Sequence of chain 1.D:
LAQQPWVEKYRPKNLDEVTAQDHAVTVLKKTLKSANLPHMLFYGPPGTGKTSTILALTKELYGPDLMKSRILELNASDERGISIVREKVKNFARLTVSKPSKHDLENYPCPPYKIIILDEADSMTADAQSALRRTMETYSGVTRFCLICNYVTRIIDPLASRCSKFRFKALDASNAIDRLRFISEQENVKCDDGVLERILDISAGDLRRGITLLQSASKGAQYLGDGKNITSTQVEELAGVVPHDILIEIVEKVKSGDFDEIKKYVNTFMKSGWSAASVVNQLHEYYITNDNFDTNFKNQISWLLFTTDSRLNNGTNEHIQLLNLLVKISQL

Binding-site contacts:
Ligand atom O1B contacts residue THR69 of chain 1.D at 3.1 Å (h-bond).
Ligand atom O3B contacts residue GLY68 of chain 1.D at 3.3 Å (h-bond).
Ligand atom O1B contacts residue LYS71 of chain 1.D at 2.6 Å (salt-bridge).
Ligand atom O2G contacts residue ARG155 of chain 1.E at 3.0 Å (salt-bridge).
Ligand atom O3' contacts residue VAL28 of chain 1.D at 2.7 Å (h-bond).
Ligand atom O1B contacts residue GLY70 of chain 1.D at 3.3 Å (h-bond).
Ligand atom S1G contacts residue PRO67 of chain 1.D at 3.5 Å.
Ligand atom N6 contacts residue THR40 of chain 1.D at 3.5 Å.
Ligand atom C4 contacts residue LEU228 of chain 1.D at 3.6 Å (hydrophobic).
Ligand atom O1A contacts residue SER73 of chain 1.D at 2.8 Å (h-bond).
Ligand atom O3A contacts residue THR69 of chain 1.D at 3.5 Å (h-bond).
Ligand atom O3B contacts residue ARG229 of chain 1.D at 3.1 Å (salt-bridge).
Ligand atom N6 contacts residue VAL39 of chain 1.D at 3.5 Å.
Ligand atom O2' contacts residue TYR31 of chain 1.D at 3.6 Å (h-bond).
Ligand atom O3' contacts residue ARG32 of chain 1.D at 3.2 Å.
Ligand atom O2B contacts residue THR72 of chain 1.D at 3.1 Å (h-bond).
Ligand atom O2A contacts residue ARG229 of chain 1.D at 2.9 Å (salt-bridge).
Ligand atom O3A contacts residue GLY68 of chain 1.D at 3.5 Å.
Ligand atom PG contacts residue MG1 of chain 1.S at 3.2 Å.
Ligand atom N7 contacts residue GLY70 of chain 1.D at 3.2 Å (h-bond).
Ligand atom O2G contacts residue ARG184 of chain 1.E at 3.2 Å (salt-bridge).
Ligand atom O3B contacts residue MG1 of chain 1.S at 3.3 Å.
Ligand atom O2B contacts residue MG1 of chain 1.S at 2.4 Å.
Ligand atom C8 contacts residue GLY68 of chain 1.D at 3.6 Å.
Ligand atom O2B contacts residue LYS71 of chain 1.D at 3.6 Å (salt-bridge).
Ligand atom N6 contacts residue THR69 of chain 1.D at 3.1 Å (h-bond).
Ligand atom N7 contacts residue THR69 of chain 1.D at 3.1 Å.
Ligand atom O3G contacts residue LYS71 of chain 1.D at 2.7 Å (salt-bridge).
Ligand atom O3G contacts residue ASN171 of chain 1.D at 3.1 Å (h-bond).
Ligand atom PB contacts residue MG1 of chain 1.S at 3.4 Å.
Ligand atom O2' contacts residue VAL28 of chain 1.D at 3.0 Å (h-bond).
Ligand atom N1 contacts residue THR40 of chain 1.D at 3.5 Å.
Ligand atom O1A contacts residue ARG32 of chain 1.D at 3.5 Å (salt-bridge).
Ligand atom O1B contacts residue GLY68 of chain 1.D at 3.6 Å (h-bond).
Ligand atom O2A contacts residue GLU159 of chain 1.E at 3.5 Å (salt-bridge).
Ligand atom O2G contacts residue MG1 of chain 1.S at 2.2 Å.
Ligand atom N3 contacts residue LEU228 of chain 1.D at 3.6 Å.
Ligand atom S1G contacts residue ARG184 of chain 1.E at 3.5 Å (salt-bridge).
Ligand atom O3A contacts residue GLY70 of chain 1.D at 3.2 Å (h-bond).
Ligand atom O1A contacts residue GLY70 of chain 1.D at 3.3 Å.

Sequence of chain 1.E:
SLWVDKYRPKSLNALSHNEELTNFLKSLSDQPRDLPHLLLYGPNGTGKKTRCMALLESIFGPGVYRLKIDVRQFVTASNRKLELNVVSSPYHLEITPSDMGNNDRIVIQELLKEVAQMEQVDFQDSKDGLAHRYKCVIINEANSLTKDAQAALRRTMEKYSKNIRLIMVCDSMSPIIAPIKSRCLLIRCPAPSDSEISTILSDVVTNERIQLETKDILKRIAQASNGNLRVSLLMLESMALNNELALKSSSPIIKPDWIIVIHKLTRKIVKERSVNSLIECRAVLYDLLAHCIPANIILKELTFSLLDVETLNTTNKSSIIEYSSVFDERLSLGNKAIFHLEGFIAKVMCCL

The protein below binds the small molecule below.
Small molecule (SMILES): Nc1ncnc2c1ncn2[C@@H]1O[C@H](COP(=O)(O)OP(=O)(O)OP(O)(O)=S)[C@@H](O)[C@H]1O